Sequence of chain 3.A:
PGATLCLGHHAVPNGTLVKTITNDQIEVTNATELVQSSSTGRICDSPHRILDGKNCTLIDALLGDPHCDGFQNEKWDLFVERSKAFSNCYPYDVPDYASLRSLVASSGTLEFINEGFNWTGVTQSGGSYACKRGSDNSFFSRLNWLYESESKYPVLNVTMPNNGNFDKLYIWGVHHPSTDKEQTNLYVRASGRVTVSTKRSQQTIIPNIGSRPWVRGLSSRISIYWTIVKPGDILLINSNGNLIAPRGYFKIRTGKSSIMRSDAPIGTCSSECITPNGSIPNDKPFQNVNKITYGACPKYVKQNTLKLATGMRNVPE

Binding-site contacts:
Ligand atom O1A contacts residue SER130 of chain 3.A at 2.8 Å (h-bond).
Ligand atom C8 contacts residue GLU184 of chain 3.A at 3.8 Å.
Ligand atom C10 contacts residue GLY129 of chain 3.A at 3.9 Å.
Ligand atom O9 contacts residue TYR92 of chain 3.A at 2.9 Å (h-bond).
Ligand atom C11 contacts residue GLY128 of chain 3.A at 3.8 Å.
Ligand atom O8 contacts residue TYR92 of chain 3.A at 2.9 Å (h-bond).
Ligand atom O8 contacts residue TRP147 of chain 3.A at 3.5 Å.
Ligand atom O4 contacts residue LEU220 of chain 3.A at 3.9 Å.
Ligand atom O10 contacts residue LEU188 of chain 3.A at 3.2 Å.
Ligand atom O4 contacts residue TYR131 of chain 3.A at 4.0 Å.
Ligand atom C8 contacts residue TYR92 of chain 3.A at 3.7 Å (hydrophobic).
Ligand atom C10 contacts residue LEU188 of chain 3.A at 3.8 Å (hydrophobic).
Ligand atom C6 contacts residue GLY129 of chain 3.A at 4.0 Å.
Ligand atom O1B contacts residue TYR131 of chain 3.A at 2.6 Å (h-bond).
Ligand atom O4 contacts residue GLY219 of chain 3.A at 3.8 Å.
Ligand atom C11 contacts residue TYR149 of chain 3.A at 3.9 Å (hydrophobic).
Ligand atom O4 contacts residue GLY129 of chain 3.A at 3.7 Å.
Ligand atom C7 contacts residue TRP147 of chain 3.A at 3.7 Å (hydrophobic).
Ligand atom C9 contacts residue HIS177 of chain 3.A at 3.5 Å.
Ligand atom O7 contacts residue LEU188 of chain 3.A at 3.9 Å.
Ligand atom C5 contacts residue GLY129 of chain 3.A at 3.5 Å.
Ligand atom O1A contacts residue LEU220 of chain 3.A at 3.7 Å.
Ligand atom O9 contacts residue GLU184 of chain 3.A at 2.7 Å (salt-bridge).
Ligand atom C1 contacts residue TYR131 of chain 3.A at 3.5 Å (hydrophobic).
Ligand atom O1B contacts residue SER130 of chain 3.A at 3.3 Å.
Ligand atom C4 contacts residue GLY129 of chain 3.A at 3.4 Å.
Ligand atom C11 contacts residue LEU188 of chain 3.A at 3.8 Å (hydrophobic).
Ligand atom O9 contacts residue SER222 of chain 3.A at 2.9 Å (h-bond).
Ligand atom O9 contacts residue HIS177 of chain 3.A at 3.3 Å (h-bond).
Ligand atom C9 contacts residue LEU188 of chain 3.A at 3.9 Å (hydrophobic).
Ligand atom N5 contacts residue GLY129 of chain 3.A at 2.9 Å (h-bond).
Ligand atom C8 contacts residue TRP147 of chain 3.A at 3.9 Å (hydrophobic).
Ligand atom O1A contacts residue TYR131 of chain 3.A at 3.8 Å.
Ligand atom C11 contacts residue GLY129 of chain 3.A at 4.0 Å.
Ligand atom C9 contacts residue TYR92 of chain 3.A at 3.4 Å (hydrophobic).
Ligand atom C6 contacts residue TYR131 of chain 3.A at 3.5 Å (hydrophobic).
Ligand atom C4 contacts residue TYR131 of chain 3.A at 3.5 Å (hydrophobic).
Ligand atom C1 contacts residue SER130 of chain 3.A at 3.4 Å.
Ligand atom C9 contacts residue TRP147 of chain 3.A at 3.9 Å (hydrophobic).
Ligand atom C9 contacts residue GLU184 of chain 3.A at 3.4 Å.

This protein binds this small molecule.
Small molecule (SMILES): CC(=O)N[C@@H]1[C@@H](O)[C@H](O[C@@H]2O[C@H](CO[C@]3(C(=O)O)C[C@H](O)[C@@H](NC(C)=O)[C@H]([C@H](O)[C@H](O)CO)O3)[C@H](O)[C@H](O)[C@H]2O)[C@@H](CO)O[C@H]1O